Sequence of chain 1.A:
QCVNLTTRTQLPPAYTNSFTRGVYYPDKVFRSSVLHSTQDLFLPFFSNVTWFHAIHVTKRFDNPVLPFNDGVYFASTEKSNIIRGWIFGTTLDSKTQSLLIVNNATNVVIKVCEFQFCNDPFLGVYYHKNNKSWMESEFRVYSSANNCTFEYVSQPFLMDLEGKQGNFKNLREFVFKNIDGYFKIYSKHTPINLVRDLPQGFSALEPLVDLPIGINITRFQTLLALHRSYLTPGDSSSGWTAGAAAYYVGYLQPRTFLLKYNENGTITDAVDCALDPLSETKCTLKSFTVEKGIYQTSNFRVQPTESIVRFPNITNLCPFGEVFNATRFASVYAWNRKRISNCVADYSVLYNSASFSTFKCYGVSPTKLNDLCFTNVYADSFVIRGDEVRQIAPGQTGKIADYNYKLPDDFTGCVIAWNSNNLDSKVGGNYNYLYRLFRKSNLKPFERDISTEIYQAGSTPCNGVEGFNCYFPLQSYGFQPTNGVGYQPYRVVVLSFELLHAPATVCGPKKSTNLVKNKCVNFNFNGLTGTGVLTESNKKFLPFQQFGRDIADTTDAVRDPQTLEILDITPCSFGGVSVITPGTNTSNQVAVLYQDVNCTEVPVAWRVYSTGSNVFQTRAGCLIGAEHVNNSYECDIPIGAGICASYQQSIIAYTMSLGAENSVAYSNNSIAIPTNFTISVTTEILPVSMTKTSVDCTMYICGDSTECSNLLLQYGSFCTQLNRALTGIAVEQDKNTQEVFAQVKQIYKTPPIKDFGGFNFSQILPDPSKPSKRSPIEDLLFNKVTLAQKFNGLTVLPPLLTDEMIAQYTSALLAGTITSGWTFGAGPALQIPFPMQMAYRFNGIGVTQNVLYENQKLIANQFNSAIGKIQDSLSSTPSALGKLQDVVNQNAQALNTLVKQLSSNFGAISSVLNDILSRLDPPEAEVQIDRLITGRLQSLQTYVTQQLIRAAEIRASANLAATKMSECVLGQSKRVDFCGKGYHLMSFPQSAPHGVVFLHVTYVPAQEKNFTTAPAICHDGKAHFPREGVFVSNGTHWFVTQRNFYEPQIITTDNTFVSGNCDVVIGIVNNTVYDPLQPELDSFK

Binding-site contacts:
Ligand atom C7 contacts residue ASN1074 of chain 1.C at 3.5 Å.
Ligand atom C2 contacts residue ASN1074 of chain 1.C at 2.5 Å.
Ligand atom O5 contacts residue ASN1074 of chain 1.C at 2.4 Å (h-bond).
Ligand atom C5 contacts residue ASN1074 of chain 1.C at 3.7 Å.
Ligand atom C8 contacts residue ALA706 of chain 1.C at 4.3 Å (hydrophobic).
Ligand atom O7 contacts residue ASN1074 of chain 1.C at 3.7 Å.
Ligand atom C8 contacts residue GLN895 of chain 1.A at 4.5 Å.
Ligand atom C4 contacts residue ASN1074 of chain 1.C at 4.3 Å.
Ligand atom N2 contacts residue ASN1074 of chain 1.C at 2.9 Å (h-bond).
Ligand atom C3 contacts residue ASN1074 of chain 1.C at 3.8 Å.
Ligand atom O7 contacts residue ALA706 of chain 1.C at 4.0 Å.
Ligand atom C1 contacts residue ASN1074 of chain 1.C at 1.4 Å.

Sequence of chain 1.C:
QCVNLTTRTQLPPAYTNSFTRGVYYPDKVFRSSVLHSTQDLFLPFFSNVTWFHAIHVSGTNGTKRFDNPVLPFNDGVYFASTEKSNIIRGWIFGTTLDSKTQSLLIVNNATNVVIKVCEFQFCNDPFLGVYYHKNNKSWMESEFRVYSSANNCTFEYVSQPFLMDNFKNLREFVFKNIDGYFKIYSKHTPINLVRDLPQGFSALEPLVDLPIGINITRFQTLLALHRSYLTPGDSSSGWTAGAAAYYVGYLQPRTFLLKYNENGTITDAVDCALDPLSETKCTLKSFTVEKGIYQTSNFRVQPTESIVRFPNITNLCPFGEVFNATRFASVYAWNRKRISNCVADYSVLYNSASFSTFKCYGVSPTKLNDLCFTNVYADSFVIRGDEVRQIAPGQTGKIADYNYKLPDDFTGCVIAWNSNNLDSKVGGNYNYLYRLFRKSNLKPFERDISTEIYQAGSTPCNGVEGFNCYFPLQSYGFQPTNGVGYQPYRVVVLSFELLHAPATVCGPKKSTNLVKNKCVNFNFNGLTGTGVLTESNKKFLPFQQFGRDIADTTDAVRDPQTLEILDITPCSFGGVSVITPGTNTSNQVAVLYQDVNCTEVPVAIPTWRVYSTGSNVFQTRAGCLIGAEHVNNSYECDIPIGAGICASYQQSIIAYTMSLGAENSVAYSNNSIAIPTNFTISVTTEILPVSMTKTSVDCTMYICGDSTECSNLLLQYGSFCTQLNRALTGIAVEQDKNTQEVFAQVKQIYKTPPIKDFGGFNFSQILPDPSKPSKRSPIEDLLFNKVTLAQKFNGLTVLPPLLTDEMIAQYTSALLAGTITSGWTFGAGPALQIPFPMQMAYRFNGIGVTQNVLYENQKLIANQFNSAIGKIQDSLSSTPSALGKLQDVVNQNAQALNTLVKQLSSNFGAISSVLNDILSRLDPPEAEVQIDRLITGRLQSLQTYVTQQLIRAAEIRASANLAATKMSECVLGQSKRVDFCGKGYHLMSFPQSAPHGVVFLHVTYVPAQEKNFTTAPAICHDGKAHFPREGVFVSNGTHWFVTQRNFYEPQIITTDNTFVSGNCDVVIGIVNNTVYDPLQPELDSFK

The small molecule below binds the protein below.
Small molecule (SMILES): CC(=O)N[C@@H]1[C@@H](O)[C@H](O)[C@@H](CO)O[C@H]1O